Binding-site contacts:
Ligand atom CAE contacts residue LEU191 of chain 1.B at 3.4 Å (hydrophobic).
Ligand atom CAR contacts residue HIS317 of chain 1.B at 4.1 Å.
Ligand atom OAN contacts residue LEU191 of chain 1.B at 3.9 Å.
Ligand atom CAL contacts residue MET321 of chain 1.B at 4.3 Å (hydrophobic).
Ligand atom CAL contacts residue HIS317 of chain 1.B at 3.6 Å.
Ligand atom OAN contacts residue HIS317 of chain 1.B at 4.0 Å.
Ligand atom C2 contacts residue TYR160 of chain 1.B at 4.3 Å (hydrophobic).
Ligand atom CAR contacts residue LYS194 of chain 1.B at 4.2 Å.
Ligand atom CAE contacts residue ALA195 of chain 1.B at 4.3 Å (hydrophobic).
Ligand atom CAH contacts residue LEU191 of chain 1.B at 4.1 Å (hydrophobic).
Ligand atom CAG contacts residue LEU191 of chain 1.B at 3.3 Å (hydrophobic).
Ligand atom CAK contacts residue LYS194 of chain 1.B at 4.5 Å.
Ligand atom CAE contacts residue LEU169 of chain 1.B at 4.1 Å (hydrophobic).
Ligand atom CAF contacts residue LYS164 of chain 1.B at 4.0 Å.
Ligand atom OAN contacts residue TYR160 of chain 1.B at 4.3 Å.
Ligand atom CAH contacts residue TYR160 of chain 1.B at 3.4 Å (hydrophobic).
Ligand atom CAG contacts residue ALA195 of chain 1.B at 4.4 Å (hydrophobic).
Ligand atom CAJ contacts residue LYS194 of chain 1.B at 4.2 Å.
Ligand atom CAD contacts residue TYR160 of chain 1.B at 4.0 Å (hydrophobic).
Ligand atom CAL contacts residue LYS194 of chain 1.B at 4.1 Å.
Ligand atom CAI contacts residue LYS194 of chain 1.B at 3.8 Å.
Ligand atom CAD contacts residue LYS164 of chain 1.B at 4.1 Å.
Ligand atom CAD contacts residue LEU191 of chain 1.B at 4.1 Å (hydrophobic).
Ligand atom C2 contacts residue LEU191 of chain 1.B at 3.9 Å (hydrophobic).
Ligand atom CAF contacts residue LEU191 of chain 1.B at 4.5 Å (hydrophobic).
Ligand atom CAF contacts residue TYR160 of chain 1.B at 3.5 Å (hydrophobic).
Ligand atom CAJ contacts residue HIS317 of chain 1.B at 4.4 Å.
Ligand atom CAP contacts residue LYS194 of chain 1.B at 4.0 Å.
Ligand atom CAD contacts residue LEU163 of chain 1.B at 4.0 Å (hydrophobic).

A small-molecule ligand and the protein it binds are described below.
Small molecule (SMILES): C[C@@H](C(=O)O)c1cccc(Oc2ccccc2)c1

Sequence of chain 1.B:
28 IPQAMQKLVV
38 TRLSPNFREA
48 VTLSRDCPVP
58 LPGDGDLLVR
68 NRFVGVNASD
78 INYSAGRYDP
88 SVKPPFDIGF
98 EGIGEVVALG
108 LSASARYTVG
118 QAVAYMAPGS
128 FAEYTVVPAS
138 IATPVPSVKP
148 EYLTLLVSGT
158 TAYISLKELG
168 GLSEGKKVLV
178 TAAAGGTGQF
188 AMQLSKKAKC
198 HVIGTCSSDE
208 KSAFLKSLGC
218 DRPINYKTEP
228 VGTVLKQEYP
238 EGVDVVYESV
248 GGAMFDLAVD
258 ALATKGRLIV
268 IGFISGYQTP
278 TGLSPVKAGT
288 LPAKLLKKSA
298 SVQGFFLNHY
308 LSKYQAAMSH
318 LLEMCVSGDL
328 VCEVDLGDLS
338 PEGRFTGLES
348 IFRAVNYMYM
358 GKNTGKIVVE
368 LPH